Sequence of chain 1.A:
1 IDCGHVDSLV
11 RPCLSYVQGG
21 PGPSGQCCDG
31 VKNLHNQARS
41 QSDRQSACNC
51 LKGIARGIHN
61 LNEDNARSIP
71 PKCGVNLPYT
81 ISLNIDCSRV

Binding-site contacts:
Ligand atom C18 contacts residue TYR79 of chain 1.A at 3.8 Å (hydrophobic).
Ligand atom C18 contacts residue THR80 of chain 1.A at 3.6 Å.
Ligand atom C20 contacts residue ALA38 of chain 1.A at 3.2 Å (hydrophobic).
Ligand atom C2 contacts residue VAL31 of chain 1.A at 3.9 Å (hydrophobic).
Ligand atom C3 contacts residue CYS13 of chain 1.A at 3.7 Å (hydrophobic).
Ligand atom C9 contacts residue LEU51 of chain 1.A at 3.9 Å (hydrophobic).
Ligand atom O20 contacts residue ALA47 of chain 1.A at 3.8 Å.
Ligand atom C13 contacts residue LEU51 of chain 1.A at 3.9 Å (hydrophobic).
Ligand atom C11 contacts residue LEU51 of chain 1.A at 3.8 Å (hydrophobic).
Ligand atom O20 contacts residue TYR79 of chain 1.A at 3.0 Å.
Ligand atom O12 contacts residue LEU51 of chain 1.A at 3.2 Å (h-bond).
Ligand atom C6 contacts residue VAL17 of chain 1.A at 3.7 Å (hydrophobic).
Ligand atom C5 contacts residue VAL17 of chain 1.A at 3.7 Å (hydrophobic).
Ligand atom O6 contacts residue ILE81 of chain 1.A at 3.6 Å.
Ligand atom O20 contacts residue ALA38 of chain 1.A at 3.1 Å.
Ligand atom C12 contacts residue LEU51 of chain 1.A at 3.6 Å (hydrophobic).
Ligand atom C17 contacts residue TYR79 of chain 1.A at 3.5 Å (hydrophobic).
Ligand atom C4 contacts residue CYS13 of chain 1.A at 3.9 Å (hydrophobic).
Ligand atom C5 contacts residue CYS13 of chain 1.A at 3.9 Å (hydrophobic).
Ligand atom C1 contacts residue ILE69 of chain 1.A at 4.0 Å (hydrophobic).
Ligand atom O21 contacts residue ALA38 of chain 1.A at 2.9 Å.
Ligand atom C1 contacts residue LEU77 of chain 1.A at 3.9 Å (hydrophobic).
Ligand atom C10 contacts residue VAL10 of chain 1.A at 3.8 Å (hydrophobic).
Ligand atom O12 contacts residue CYS50 of chain 1.A at 3.5 Å.
Ligand atom C3 contacts residue VAL31 of chain 1.A at 4.0 Å (hydrophobic).
Ligand atom C13 contacts residue VAL10 of chain 1.A at 3.8 Å (hydrophobic).
Ligand atom O21 contacts residue PRO78 of chain 1.A at 2.9 Å.
Ligand atom C10 contacts residue LEU51 of chain 1.A at 4.0 Å (hydrophobic).
Ligand atom O12 contacts residue ILE54 of chain 1.A at 3.9 Å.
Ligand atom C15 contacts residue LEU51 of chain 1.A at 3.6 Å (hydrophobic).
Ligand atom C8 contacts residue ILE81 of chain 1.A at 3.7 Å (hydrophobic).
Ligand atom C11 contacts residue ILE54 of chain 1.A at 3.8 Å (hydrophobic).
Ligand atom C19 contacts residue LEU77 of chain 1.A at 3.9 Å (hydrophobic).
Ligand atom O21 contacts residue TYR79 of chain 1.A at 3.7 Å.
Ligand atom C20 contacts residue TYR79 of chain 1.A at 3.4 Å (hydrophobic).
Ligand atom C6 contacts residue ILE81 of chain 1.A at 3.9 Å (hydrophobic).
Ligand atom C16 contacts residue TYR79 of chain 1.A at 3.8 Å (hydrophobic).
Ligand atom C9 contacts residue VAL10 of chain 1.A at 3.6 Å (hydrophobic).
Ligand atom C7 contacts residue ILE81 of chain 1.A at 3.8 Å (hydrophobic).
Ligand atom C5 contacts residue ILE69 of chain 1.A at 3.9 Å (hydrophobic).

The small molecule below binds the protein below.
Small molecule (SMILES): CCCCC[C@@H](O)/C=C/C1=C(C/C=C\CCCC(=O)O)C(=O)CC1